The protein below binds the small molecule below.
Small molecule (SMILES): Nc1ncnc2c1ncn2[C@@H]1O[C@H](CO[P](=O)(O)O[P](=O)(O)NP(=O)(O)O)[C@@H](O)[C@H]1O

Binding-site contacts:
Ligand atom O2A contacts residue GLY30 of chain 1.B at 3.3 Å (h-bond).
Ligand atom N6 contacts residue MET99 of chain 1.B at 3.4 Å.
Ligand atom O5' contacts residue VAL35 of chain 1.B at 3.5 Å.
Ligand atom O2A contacts residue GLY33 of chain 1.B at 3.4 Å (h-bond).
Ligand atom O1G contacts residue ASP146 of chain 1.B at 2.6 Å (salt-bridge).
Ligand atom PG contacts residue ARG150 of chain 1.B at 3.6 Å.
Ligand atom PG contacts residue ASP146 of chain 1.B at 3.6 Å.
Ligand atom PA contacts residue MG1 of chain 1.F at 3.2 Å.
Ligand atom O4' contacts residue VAL35 of chain 1.B at 3.4 Å.
Ligand atom N6 contacts residue ALA52 of chain 1.B at 3.6 Å.
Ligand atom O2G contacts residue ASP146 of chain 1.B at 3.6 Å.
Ligand atom O2G contacts residue MG1 of chain 1.F at 2.5 Å.
Ligand atom C5' contacts residue GLY28 of chain 1.B at 3.5 Å.
Ligand atom O1A contacts residue LYS54 of chain 1.B at 2.6 Å (salt-bridge).
Ligand atom C5' contacts residue VAL35 of chain 1.B at 3.6 Å (hydrophobic).
Ligand atom C4' contacts residue GLY28 of chain 1.B at 3.5 Å.
Ligand atom N3B contacts residue ARG150 of chain 1.B at 3.2 Å.
Ligand atom PA contacts residue LYS54 of chain 1.B at 3.7 Å.
Ligand atom O3A contacts residue MG1 of chain 1.F at 3.4 Å.
Ligand atom O3A contacts residue SER29 of chain 1.B at 3.6 Å.
Ligand atom O2' contacts residue CYS106 of chain 1.B at 3.3 Å.
Ligand atom O3G contacts residue GLY30 of chain 1.B at 3.3 Å.
Ligand atom O2B contacts residue MG1 of chain 1.F at 1.8 Å.
Ligand atom O2A contacts residue LYS54 of chain 1.B at 3.5 Å.
Ligand atom O3A contacts residue GLY30 of chain 1.B at 3.3 Å.
Ligand atom PG contacts residue MG1 of chain 1.F at 3.7 Å.
Ligand atom O2B contacts residue ASN151 of chain 1.B at 2.8 Å (h-bond).
Ligand atom O1A contacts residue ASP164 of chain 1.B at 2.9 Å (salt-bridge).
Ligand atom C2 contacts residue MET102 of chain 1.B at 3.2 Å (hydrophobic).
Ligand atom O2A contacts residue VAL35 of chain 1.B at 3.3 Å.
Ligand atom N1 contacts residue MET102 of chain 1.B at 3.0 Å (h-bond).
Ligand atom O1G contacts residue ASN151 of chain 1.B at 3.6 Å (h-bond).
Ligand atom O1A contacts residue MG1 of chain 1.F at 2.2 Å.
Ligand atom C5' contacts residue SER29 of chain 1.B at 3.7 Å.
Ligand atom N6 contacts residue GLN100 of chain 1.B at 2.8 Å (h-bond).
Ligand atom O2A contacts residue SER29 of chain 1.B at 3.7 Å.
Ligand atom PB contacts residue MG1 of chain 1.F at 3.1 Å.
Ligand atom O2B contacts residue ARG150 of chain 1.B at 3.7 Å.
Ligand atom O3G contacts residue ALA31 of chain 1.B at 2.7 Å (h-bond).
Ligand atom O1G contacts residue ARG150 of chain 1.B at 2.8 Å (salt-bridge).

Sequence of chain 1.B:
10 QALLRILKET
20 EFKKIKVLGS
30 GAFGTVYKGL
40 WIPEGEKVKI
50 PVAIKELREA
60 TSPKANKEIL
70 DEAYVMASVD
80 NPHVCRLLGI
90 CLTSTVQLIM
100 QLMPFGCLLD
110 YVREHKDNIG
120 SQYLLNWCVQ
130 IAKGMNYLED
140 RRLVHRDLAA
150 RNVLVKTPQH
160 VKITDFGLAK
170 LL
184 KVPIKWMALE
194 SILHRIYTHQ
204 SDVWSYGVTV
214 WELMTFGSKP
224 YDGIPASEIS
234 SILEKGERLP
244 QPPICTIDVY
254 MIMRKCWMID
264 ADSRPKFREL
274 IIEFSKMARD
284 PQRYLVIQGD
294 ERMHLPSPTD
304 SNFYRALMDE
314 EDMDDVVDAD